Binding-site contacts:
Ligand atom NH2 contacts residue CYS198 of chain 1.A at 3.5 Å.
Ligand atom N contacts residue GLY194 of chain 1.A at 2.8 Å (h-bond).
Ligand atom CB contacts residue GLY194 of chain 1.A at 3.6 Å.
Ligand atom O contacts residue LYS195 of chain 1.A at 3.4 Å.
Ligand atom CE2 contacts residue TYR152 of chain 1.A at 3.5 Å (hydrophobic).
Ligand atom CA contacts residue PHE193 of chain 1.A at 3.6 Å (hydrophobic).
Ligand atom CA contacts residue SO41 of chain 1.E at 3.6 Å.
Ligand atom OE1 contacts residue HIS41 of chain 1.A at 3.5 Å.
Ligand atom CB contacts residue CYS173 of chain 1.A at 3.6 Å (hydrophobic).
Ligand atom CZ contacts residue ASP153 of chain 1.A at 3.5 Å.
Ligand atom N contacts residue SER177 of chain 1.A at 3.1 Å (h-bond).
Ligand atom CZ contacts residue GLY194 of chain 1.A at 3.5 Å.
Ligand atom NH2 contacts residue LYS195 of chain 1.A at 2.9 Å (salt-bridge).
Ligand atom NH1 contacts residue ASP171 of chain 1.A at 2.9 Å (salt-bridge).
Ligand atom O contacts residue ASP176 of chain 1.A at 3.4 Å (salt-bridge).
Ligand atom O contacts residue PHE193 of chain 1.A at 3.3 Å.
Ligand atom O contacts residue ALA196 of chain 1.A at 3.0 Å (h-bond).
Ligand atom O contacts residue ASN174 of chain 1.A at 3.6 Å.
Ligand atom O contacts residue GLY175 of chain 1.A at 2.8 Å (h-bond).
Ligand atom CD contacts residue HIS41 of chain 1.A at 3.6 Å.
Ligand atom CD contacts residue SER172 of chain 1.A at 3.6 Å.
Ligand atom O contacts residue GLY194 of chain 1.A at 3.1 Å (h-bond).
Ligand atom NH1 contacts residue SER172 of chain 1.A at 2.8 Å (h-bond).
Ligand atom NH2 contacts residue GLY194 of chain 1.A at 3.5 Å.
Ligand atom N contacts residue SER192 of chain 1.A at 3.1 Å (h-bond).
Ligand atom O contacts residue SO41 of chain 1.E at 3.5 Å (h-bond).
Ligand atom CA contacts residue SER192 of chain 1.A at 3.6 Å.
Ligand atom NE2 contacts residue HIS41 of chain 1.A at 3.5 Å.
Ligand atom NE contacts residue GLY194 of chain 1.A at 3.5 Å (h-bond).
Ligand atom C contacts residue SER177 of chain 1.A at 2.5 Å.
Ligand atom CA contacts residue GLY194 of chain 1.A at 3.2 Å.
Ligand atom NE2 contacts residue TYR78 of chain 1.A at 3.1 Å (h-bond).
Ligand atom O contacts residue SER177 of chain 1.A at 2.9 Å (h-bond).
Ligand atom CA contacts residue SER177 of chain 1.A at 3.0 Å.
Ligand atom CB contacts residue SER177 of chain 1.A at 3.2 Å.
Ligand atom CE2 contacts residue PRO154 of chain 1.A at 3.5 Å (hydrophobic).
Ligand atom NH2 contacts residue ASP171 of chain 1.A at 3.3 Å (salt-bridge).
Ligand atom C contacts residue GLY194 of chain 1.A at 3.4 Å.
Ligand atom CZ contacts residue SER172 of chain 1.A at 3.4 Å.
Ligand atom N contacts residue SO41 of chain 1.E at 2.8 Å (h-bond).

Sequence of chain 1.A:
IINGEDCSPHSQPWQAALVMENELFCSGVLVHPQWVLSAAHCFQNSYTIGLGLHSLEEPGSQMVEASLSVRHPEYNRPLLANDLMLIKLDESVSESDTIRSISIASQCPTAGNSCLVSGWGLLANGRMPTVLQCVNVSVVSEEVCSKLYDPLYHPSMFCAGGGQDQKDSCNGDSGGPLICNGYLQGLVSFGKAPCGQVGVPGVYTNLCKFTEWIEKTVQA

The small molecule below binds the protein below.
Small molecule (SMILES): CC[C@H](C)[C@H](NC(=O)[C@@H]1CCCN1)C(=O)N[C@@H](CSSC[C@H](NC(=O)[C@H](Cc1ccccc1)NC(=O)C[NH3+])C(=O)N[C@@H](CCC(N)=O)C(=O)N[C@H](C=O)CCCNC(N)=[NH2+])C(=O)N[C@@H](Cc1ccccc1)C(=O)N1CCC[C@H]1C(=O)N[C@@H](C)C=O